Binding-site contacts:
Ligand atom S4 contacts residue ZN1 of chain 1.G at 3.1 Å.
Ligand atom C7 contacts residue HIS92 of chain 1.B at 3.4 Å.
Ligand atom N1 contacts residue HIS117 of chain 1.B at 3.1 Å (h-bond).
Ligand atom O5 contacts residue LEU197 of chain 1.B at 3.3 Å.
Ligand atom O6 contacts residue ZN1 of chain 1.G at 3.4 Å.
Ligand atom C8 contacts residue HIS92 of chain 1.B at 3.7 Å.
Ligand atom O5 contacts residue THR198 of chain 1.B at 2.9 Å (h-bond).
Ligand atom C8 contacts residue THR199 of chain 1.B at 4.0 Å.
Ligand atom C17 contacts residue HIS94 of chain 1.B at 3.4 Å.
Ligand atom C17 contacts residue HIS66 of chain 1.B at 3.5 Å.
Ligand atom C12 contacts residue THR199 of chain 1.B at 3.7 Å.
Ligand atom S4 contacts residue THR198 of chain 1.B at 3.9 Å.
Ligand atom O15 contacts residue SER67 of chain 1.B at 3.5 Å.
Ligand atom C7 contacts residue ZN1 of chain 1.G at 3.5 Å.
Ligand atom C11 contacts residue THR199 of chain 1.B at 3.8 Å.
Ligand atom N1 contacts residue HIS94 of chain 1.B at 3.3 Å (h-bond).
Ligand atom C9 contacts residue GLN90 of chain 1.B at 3.9 Å.
Ligand atom C22 contacts residue GLN90 of chain 1.B at 3.8 Å.
Ligand atom N1 contacts residue THR198 of chain 1.B at 3.0 Å (h-bond).
Ligand atom O15 contacts residue HIS66 of chain 1.B at 3.3 Å.
Ligand atom S21 contacts residue GLN90 of chain 1.B at 3.7 Å.
Ligand atom C24 contacts residue VAL128 of chain 1.B at 3.9 Å (hydrophobic).
Ligand atom N1 contacts residue GLU104 of chain 1.B at 3.7 Å.
Ligand atom C7 contacts residue THR199 of chain 1.B at 3.9 Å.
Ligand atom O6 contacts residue HIS92 of chain 1.B at 3.3 Å.
Ligand atom C10 contacts residue THR199 of chain 1.B at 3.9 Å.
Ligand atom C12 contacts residue HIS92 of chain 1.B at 3.3 Å.
Ligand atom CL contacts residue GLN69 of chain 1.B at 3.5 Å.
Ligand atom C9 contacts residue THR199 of chain 1.B at 4.0 Å.
Ligand atom C11 contacts residue HIS92 of chain 1.B at 3.8 Å.
Ligand atom S21 contacts residue LEU197 of chain 1.B at 3.9 Å.
Ligand atom O16 contacts residue HIS94 of chain 1.B at 3.2 Å.
Ligand atom N1 contacts residue ZN1 of chain 1.G at 1.8 Å.
Ligand atom C12 contacts residue ZN1 of chain 1.G at 3.4 Å.
Ligand atom S4 contacts residue HIS92 of chain 1.B at 3.6 Å.
Ligand atom N1 contacts residue TRP208 of chain 1.B at 4.0 Å.
Ligand atom C17 contacts residue ASN240 of chain 1.B at 3.5 Å.
Ligand atom CL contacts residue ASN64 of chain 1.B at 3.7 Å.
Ligand atom N1 contacts residue HIS92 of chain 1.B at 3.2 Å (h-bond).
Ligand atom O6 contacts residue VAL119 of chain 1.B at 3.6 Å.

Sequence of chain 1.B:
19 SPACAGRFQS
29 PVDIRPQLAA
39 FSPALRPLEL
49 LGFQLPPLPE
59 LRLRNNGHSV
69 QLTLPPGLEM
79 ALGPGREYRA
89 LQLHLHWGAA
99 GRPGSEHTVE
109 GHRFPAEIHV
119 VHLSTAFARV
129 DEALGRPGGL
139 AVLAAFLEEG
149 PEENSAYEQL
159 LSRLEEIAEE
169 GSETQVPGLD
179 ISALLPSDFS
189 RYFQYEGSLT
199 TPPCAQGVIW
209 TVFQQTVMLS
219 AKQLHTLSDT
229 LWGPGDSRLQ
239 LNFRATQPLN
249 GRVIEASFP

A protein and the small-molecule ligand that binds it are described below.
Small molecule (SMILES): COC(=O)c1cc(S(N)(=O)=O)c(SC2CCCCC2)cc1Cl